Sequence of chain 1.A:
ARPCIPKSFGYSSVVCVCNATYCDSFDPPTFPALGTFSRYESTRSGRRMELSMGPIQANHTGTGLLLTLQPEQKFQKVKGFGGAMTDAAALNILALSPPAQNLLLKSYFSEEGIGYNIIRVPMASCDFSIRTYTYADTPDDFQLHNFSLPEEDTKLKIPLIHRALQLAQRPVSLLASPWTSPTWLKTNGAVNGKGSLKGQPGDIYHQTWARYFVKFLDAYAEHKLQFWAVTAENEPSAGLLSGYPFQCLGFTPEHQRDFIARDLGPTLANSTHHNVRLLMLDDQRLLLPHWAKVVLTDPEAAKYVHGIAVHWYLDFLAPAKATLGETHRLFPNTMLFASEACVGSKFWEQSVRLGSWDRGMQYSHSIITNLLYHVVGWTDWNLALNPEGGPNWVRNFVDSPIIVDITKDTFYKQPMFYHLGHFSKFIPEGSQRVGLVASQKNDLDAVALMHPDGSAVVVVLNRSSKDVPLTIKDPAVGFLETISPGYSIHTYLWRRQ

Binding-site contacts:
Ligand atom O5 contacts residue ASN146 of chain 1.A at 2.3 Å (h-bond).
Ligand atom C5 contacts residue ASN146 of chain 1.A at 3.6 Å.
Ligand atom C2 contacts residue ASN146 of chain 1.A at 2.5 Å.
Ligand atom C7 contacts residue THR138 of chain 1.A at 4.3 Å.
Ligand atom O7 contacts residue ASN146 of chain 1.A at 3.3 Å (h-bond).
Ligand atom C6 contacts residue HIS145 of chain 1.A at 4.1 Å.
Ligand atom N2 contacts residue ASN146 of chain 1.A at 3.0 Å (h-bond).
Ligand atom C1 contacts residue ASN146 of chain 1.A at 1.4 Å.
Ligand atom O5 contacts residue HIS145 of chain 1.A at 4.0 Å.
Ligand atom C5 contacts residue HIS145 of chain 1.A at 4.4 Å.
Ligand atom C4 contacts residue ASN146 of chain 1.A at 4.2 Å.
Ligand atom C8 contacts residue ASN146 of chain 1.A at 4.4 Å.
Ligand atom C3 contacts residue ASN146 of chain 1.A at 3.8 Å.
Ligand atom C8 contacts residue THR138 of chain 1.A at 3.7 Å.
Ligand atom C7 contacts residue ASN146 of chain 1.A at 3.3 Å.

A small-molecule ligand and the protein it binds are described below.
Small molecule (SMILES): CC(=O)N[C@@H]1[C@@H](O)[C@H](O)[C@@H](CO)O[C@H]1O